A small-molecule ligand and the protein it binds are described below.
Small molecule (SMILES): CC(=O)N[C@H]1[C@H](O[C@H]2[C@H](O)[C@@H](NC(C)=O)CO[C@@H]2CO)O[C@H](CO)[C@@H](O)[C@@H]1O

Sequence of chain 1.C:
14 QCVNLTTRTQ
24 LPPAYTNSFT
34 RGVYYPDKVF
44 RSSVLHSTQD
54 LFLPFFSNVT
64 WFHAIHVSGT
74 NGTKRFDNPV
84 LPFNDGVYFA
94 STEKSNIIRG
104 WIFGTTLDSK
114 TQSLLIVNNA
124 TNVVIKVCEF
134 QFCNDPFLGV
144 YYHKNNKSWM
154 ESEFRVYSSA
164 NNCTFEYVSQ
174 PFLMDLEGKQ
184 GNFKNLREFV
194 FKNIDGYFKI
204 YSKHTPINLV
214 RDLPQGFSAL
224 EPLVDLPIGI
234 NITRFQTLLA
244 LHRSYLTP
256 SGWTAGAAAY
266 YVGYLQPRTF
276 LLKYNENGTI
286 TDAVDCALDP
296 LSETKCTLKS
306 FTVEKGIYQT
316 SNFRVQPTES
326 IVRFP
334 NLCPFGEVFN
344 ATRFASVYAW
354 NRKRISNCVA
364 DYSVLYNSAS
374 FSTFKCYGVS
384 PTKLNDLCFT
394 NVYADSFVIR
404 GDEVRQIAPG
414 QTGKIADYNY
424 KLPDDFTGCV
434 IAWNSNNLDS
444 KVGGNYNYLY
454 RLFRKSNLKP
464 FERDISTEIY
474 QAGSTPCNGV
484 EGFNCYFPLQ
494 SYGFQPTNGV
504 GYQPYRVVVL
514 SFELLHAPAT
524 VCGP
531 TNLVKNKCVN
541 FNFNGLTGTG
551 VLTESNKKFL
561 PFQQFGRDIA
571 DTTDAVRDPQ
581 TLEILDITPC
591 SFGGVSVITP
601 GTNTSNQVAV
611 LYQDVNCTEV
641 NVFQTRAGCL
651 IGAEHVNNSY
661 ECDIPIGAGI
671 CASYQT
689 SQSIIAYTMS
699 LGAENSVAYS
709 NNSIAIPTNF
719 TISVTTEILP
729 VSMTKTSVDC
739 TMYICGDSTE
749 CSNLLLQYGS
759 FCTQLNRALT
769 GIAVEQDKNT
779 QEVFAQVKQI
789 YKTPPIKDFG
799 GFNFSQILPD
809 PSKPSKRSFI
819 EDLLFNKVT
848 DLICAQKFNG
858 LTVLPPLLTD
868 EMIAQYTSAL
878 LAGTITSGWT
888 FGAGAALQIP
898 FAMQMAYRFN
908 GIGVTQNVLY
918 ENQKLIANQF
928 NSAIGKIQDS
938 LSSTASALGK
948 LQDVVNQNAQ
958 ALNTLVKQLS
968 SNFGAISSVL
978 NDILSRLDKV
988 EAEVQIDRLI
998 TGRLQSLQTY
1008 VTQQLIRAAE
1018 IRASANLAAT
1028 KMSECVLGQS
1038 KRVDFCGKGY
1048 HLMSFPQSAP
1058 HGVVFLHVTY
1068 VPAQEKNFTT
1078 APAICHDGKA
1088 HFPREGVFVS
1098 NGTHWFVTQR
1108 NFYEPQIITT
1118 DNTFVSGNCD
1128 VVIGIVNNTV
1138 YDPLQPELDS

Binding-site contacts:
Ligand atom N2 contacts residue ASN717 of chain 1.C at 2.8 Å (h-bond).
Ligand atom C2 contacts residue LEU922 of chain 1.C at 4.3 Å (hydrophobic).
Ligand atom C7 contacts residue LEU922 of chain 1.C at 3.5 Å (hydrophobic).
Ligand atom C4 contacts residue ASN717 of chain 1.C at 4.2 Å.
Ligand atom C2 contacts residue ASN717 of chain 1.C at 2.4 Å.
Ligand atom C1 contacts residue ASN717 of chain 1.C at 1.4 Å.
Ligand atom O7 contacts residue ASN925 of chain 1.C at 4.4 Å.
Ligand atom C5 contacts residue GLN926 of chain 1.C at 4.4 Å.
Ligand atom N2 contacts residue LEU922 of chain 1.C at 4.1 Å.
Ligand atom O7 contacts residue ASN717 of chain 1.C at 2.8 Å (h-bond).
Ligand atom C6 contacts residue GLN926 of chain 1.C at 4.3 Å.
Ligand atom O5 contacts residue ASN717 of chain 1.C at 2.3 Å (h-bond).
Ligand atom C8 contacts residue LEU922 of chain 1.C at 3.8 Å (hydrophobic).
Ligand atom C8 contacts residue ASN717 of chain 1.C at 4.2 Å.
Ligand atom C8 contacts residue ASN925 of chain 1.C at 4.4 Å.
Ligand atom C1 contacts residue LEU922 of chain 1.C at 4.0 Å (hydrophobic).
Ligand atom C7 contacts residue ASN717 of chain 1.C at 3.0 Å.
Ligand atom C5 contacts residue ASN717 of chain 1.C at 3.6 Å.
Ligand atom C3 contacts residue ASN717 of chain 1.C at 3.7 Å.
Ligand atom O6 contacts residue GLN926 of chain 1.C at 3.3 Å (h-bond).
Ligand atom C3 contacts residue LEU922 of chain 1.C at 3.9 Å (hydrophobic).
Ligand atom O7 contacts residue GLN1071 of chain 1.C at 3.6 Å (h-bond).
Ligand atom C5 contacts residue LEU922 of chain 1.C at 4.0 Å (hydrophobic).
Ligand atom O7 contacts residue LEU922 of chain 1.C at 3.3 Å.
Ligand atom C4 contacts residue LEU922 of chain 1.C at 4.3 Å (hydrophobic).
Ligand atom O4 contacts residue LEU922 of chain 1.C at 3.6 Å.